A small-molecule ligand and the protein it binds are described below.
Small molecule (SMILES): CC(C)C[C@H](NC(=O)[C@H](CCCCN)NC(=O)[C@H](C)NC(=O)[C@H](CC(C)C)NC(=O)[C@@H](N)CCC(=O)O)C(=O)O

Binding-site contacts:
Ligand atom CB contacts residue ASN101 of chain 1.A at 3.7 Å.
Ligand atom CE contacts residue GLU69 of chain 1.A at 3.5 Å.
Ligand atom CA contacts residue ASN101 of chain 1.A at 3.7 Å.
Ligand atom CD contacts residue GLU69 of chain 1.A at 3.7 Å.
Ligand atom CB contacts residue ALA214 of chain 1.A at 3.7 Å (hydrophobic).
Ligand atom OXT contacts residue ARG241 of chain 1.A at 3.4 Å (salt-bridge).
Ligand atom C contacts residue ASN210 of chain 1.A at 3.4 Å.
Ligand atom CA contacts residue ASN245 of chain 1.A at 3.5 Å.
Ligand atom O contacts residue VAL97 of chain 1.A at 3.6 Å.
Ligand atom N contacts residue ASN101 of chain 1.A at 2.9 Å (h-bond).
Ligand atom CB contacts residue ARG241 of chain 1.A at 3.3 Å.
Ligand atom O contacts residue ARG241 of chain 1.A at 3.6 Å.
Ligand atom O contacts residue VAL248 of chain 1.A at 3.6 Å.
Ligand atom N contacts residue ASN218 of chain 1.A at 2.7 Å (h-bond).
Ligand atom OXT contacts residue VAL97 of chain 1.A at 3.2 Å.
Ligand atom OE2 contacts residue TYR244 of chain 1.A at 3.2 Å (h-bond).
Ligand atom CD2 contacts residue LYS211 of chain 1.A at 3.4 Å.
Ligand atom OXT contacts residue ASN101 of chain 1.A at 3.0 Å (h-bond).
Ligand atom CA contacts residue ASN101 of chain 1.A at 3.6 Å.
Ligand atom C contacts residue ASN218 of chain 1.A at 3.8 Å.
Ligand atom CA contacts residue ASN218 of chain 1.A at 3.4 Å.
Ligand atom CD1 contacts residue THR100 of chain 1.A at 3.7 Å.
Ligand atom CB contacts residue ASN101 of chain 1.A at 3.7 Å.
Ligand atom O contacts residue ASN210 of chain 1.A at 3.1 Å (h-bond).
Ligand atom CB contacts residue ASN218 of chain 1.A at 3.2 Å.
Ligand atom CG contacts residue GLU69 of chain 1.A at 3.5 Å.
Ligand atom C contacts residue ASN101 of chain 1.A at 3.7 Å.
Ligand atom O contacts residue ASN218 of chain 1.A at 3.1 Å (h-bond).
Ligand atom O contacts residue ASN252 of chain 1.A at 3.3 Å (h-bond).
Ligand atom O contacts residue ASN210 of chain 1.A at 3.1 Å (h-bond).
Ligand atom C contacts residue ASN245 of chain 1.A at 3.7 Å.
Ligand atom CB contacts residue ALA217 of chain 1.A at 3.8 Å (hydrophobic).
Ligand atom CB contacts residue VAL248 of chain 1.A at 3.7 Å (hydrophobic).
Ligand atom N contacts residue ASN245 of chain 1.A at 2.9 Å (h-bond).
Ligand atom O contacts residue ASN245 of chain 1.A at 2.8 Å (h-bond).
Ligand atom CB contacts residue ASN245 of chain 1.A at 3.7 Å.
Ligand atom C contacts residue VAL97 of chain 1.A at 3.5 Å (hydrophobic).
Ligand atom CB contacts residue TYR229 of chain 1.A at 3.4 Å (hydrophobic).
Ligand atom O contacts residue ALA214 of chain 1.A at 3.7 Å.
Ligand atom N contacts residue ASN252 of chain 1.A at 2.8 Å (h-bond).

Sequence of chain 1.A:
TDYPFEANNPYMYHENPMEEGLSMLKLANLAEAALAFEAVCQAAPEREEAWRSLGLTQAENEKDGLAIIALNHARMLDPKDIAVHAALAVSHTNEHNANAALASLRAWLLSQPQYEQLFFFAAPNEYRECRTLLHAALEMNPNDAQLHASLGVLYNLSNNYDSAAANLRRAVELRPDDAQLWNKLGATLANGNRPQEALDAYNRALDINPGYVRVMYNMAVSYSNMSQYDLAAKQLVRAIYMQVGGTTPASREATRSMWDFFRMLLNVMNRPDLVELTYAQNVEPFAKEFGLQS